Sequence of chain 1.A:
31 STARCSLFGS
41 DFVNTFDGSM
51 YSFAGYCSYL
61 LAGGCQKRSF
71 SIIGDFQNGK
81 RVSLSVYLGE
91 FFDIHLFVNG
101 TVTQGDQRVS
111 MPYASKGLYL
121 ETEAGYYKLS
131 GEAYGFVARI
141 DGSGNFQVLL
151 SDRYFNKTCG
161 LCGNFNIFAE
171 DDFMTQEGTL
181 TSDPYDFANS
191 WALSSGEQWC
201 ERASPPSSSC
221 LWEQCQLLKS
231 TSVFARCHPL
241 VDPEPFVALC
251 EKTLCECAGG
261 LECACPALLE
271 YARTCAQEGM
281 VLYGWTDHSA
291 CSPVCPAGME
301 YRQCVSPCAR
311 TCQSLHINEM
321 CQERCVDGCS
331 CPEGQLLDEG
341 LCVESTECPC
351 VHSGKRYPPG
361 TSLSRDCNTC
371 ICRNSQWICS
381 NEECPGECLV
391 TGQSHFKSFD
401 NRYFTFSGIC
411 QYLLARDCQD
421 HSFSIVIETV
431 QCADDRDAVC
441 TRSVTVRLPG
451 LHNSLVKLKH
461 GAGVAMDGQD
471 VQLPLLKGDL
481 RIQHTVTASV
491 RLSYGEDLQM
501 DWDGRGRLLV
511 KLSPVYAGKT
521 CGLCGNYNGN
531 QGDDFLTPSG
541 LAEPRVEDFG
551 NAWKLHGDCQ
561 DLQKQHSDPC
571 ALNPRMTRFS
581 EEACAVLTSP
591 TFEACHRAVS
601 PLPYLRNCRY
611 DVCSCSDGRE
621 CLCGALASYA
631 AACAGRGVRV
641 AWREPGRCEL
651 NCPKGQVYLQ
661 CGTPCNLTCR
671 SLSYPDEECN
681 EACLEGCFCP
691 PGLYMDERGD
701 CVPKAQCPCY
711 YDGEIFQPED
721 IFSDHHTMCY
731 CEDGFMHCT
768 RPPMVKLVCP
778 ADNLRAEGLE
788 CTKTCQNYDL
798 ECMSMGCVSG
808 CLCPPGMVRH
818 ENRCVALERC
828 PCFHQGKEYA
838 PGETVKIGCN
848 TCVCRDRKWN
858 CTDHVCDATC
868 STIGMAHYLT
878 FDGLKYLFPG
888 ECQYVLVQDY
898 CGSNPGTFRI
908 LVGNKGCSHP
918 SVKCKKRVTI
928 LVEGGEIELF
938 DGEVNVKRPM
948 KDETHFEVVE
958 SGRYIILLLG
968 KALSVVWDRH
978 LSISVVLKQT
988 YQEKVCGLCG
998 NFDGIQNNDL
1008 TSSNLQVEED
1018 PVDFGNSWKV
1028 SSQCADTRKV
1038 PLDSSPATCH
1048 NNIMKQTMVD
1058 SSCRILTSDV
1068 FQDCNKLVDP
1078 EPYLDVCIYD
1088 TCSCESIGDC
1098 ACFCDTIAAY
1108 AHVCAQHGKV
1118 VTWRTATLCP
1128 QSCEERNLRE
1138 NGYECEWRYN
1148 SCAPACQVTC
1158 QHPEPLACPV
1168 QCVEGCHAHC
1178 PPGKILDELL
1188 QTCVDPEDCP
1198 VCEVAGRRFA

This small molecule binds to this protein.
Small molecule (SMILES): CC(=O)N[C@@H]1[C@@H](O)[C@H](O)[C@@H](CO)O[C@H]1O

Binding-site contacts:
Ligand atom C8 contacts residue GLY662 of chain 1.A at 4.2 Å.
Ligand atom C4 contacts residue ASN666 of chain 1.A at 3.0 Å.
Ligand atom O5 contacts residue ASN666 of chain 1.A at 2.4 Å (h-bond).
Ligand atom N2 contacts residue ASN666 of chain 1.A at 3.6 Å.
Ligand atom C5 contacts residue ASN666 of chain 1.A at 3.0 Å.
Ligand atom C6 contacts residue ASN666 of chain 1.A at 3.1 Å.
Ligand atom C2 contacts residue ASN666 of chain 1.A at 2.5 Å.
Ligand atom O6 contacts residue TYR694 of chain 1.A at 4.4 Å.
Ligand atom O4 contacts residue ASN666 of chain 1.A at 4.4 Å.
Ligand atom O3 contacts residue ASN666 of chain 1.A at 4.3 Å.
Ligand atom O7 contacts residue PRO691 of chain 1.A at 3.8 Å.
Ligand atom C3 contacts residue ASN666 of chain 1.A at 3.3 Å.
Ligand atom O6 contacts residue ASN666 of chain 1.A at 2.9 Å (h-bond).
Ligand atom C1 contacts residue ASN666 of chain 1.A at 1.4 Å.